Binding-site contacts:
Ligand atom CA contacts residue ASN617 of chain 24.R at 4.1 Å.
Ligand atom CG contacts residue CYS621 of chain 24.R at 3.9 Å (hydrophobic).
Ligand atom NE2 contacts residue ARG845 of chain 24.R at 4.0 Å.
Ligand atom NE2 contacts residue GLU894 of chain 24.R at 4.2 Å.
Ligand atom CG contacts residue ASN617 of chain 24.R at 3.7 Å.
Ligand atom CA contacts residue TYR619 of chain 24.R at 4.2 Å (hydrophobic).
Ligand atom CB contacts residue CYS621 of chain 24.R at 3.5 Å (hydrophobic).
Ligand atom CD contacts residue ARG46 of chain 24.Q at 3.3 Å.
Ligand atom O contacts residue TYR619 of chain 24.R at 2.7 Å.
Ligand atom N contacts residue ASP618 of chain 24.R at 3.4 Å (salt-bridge).
Ligand atom ND1 contacts residue GLU894 of chain 24.R at 3.5 Å (salt-bridge).
Ligand atom CD2 contacts residue ARG845 of chain 24.R at 4.0 Å.
Ligand atom C contacts residue ARG649 of chain 24.R at 3.9 Å.
Ligand atom C contacts residue ARG845 of chain 24.R at 4.1 Å.
Ligand atom CB contacts residue TYR619 of chain 24.R at 4.0 Å (hydrophobic).
Ligand atom CD contacts residue CYS621 of chain 24.R at 3.5 Å (hydrophobic).
Ligand atom O contacts residue ARG649 of chain 24.R at 3.3 Å (salt-bridge).
Ligand atom N contacts residue TYR619 of chain 24.R at 3.6 Å.
Ligand atom CB contacts residue LEU620 of chain 24.R at 3.8 Å (hydrophobic).
Ligand atom CE1 contacts residue GLU894 of chain 24.R at 4.1 Å.
Ligand atom CG contacts residue GLU894 of chain 24.R at 3.2 Å.
Ligand atom N contacts residue TYR619 of chain 24.R at 3.5 Å (h-bond).
Ligand atom CB contacts residue ALA857 of chain 24.R at 4.2 Å (hydrophobic).
Ligand atom CB contacts residue PHE896 of chain 24.R at 4.0 Å (hydrophobic).
Ligand atom ND1 contacts residue LEU348 of chain 24.R at 3.6 Å.
Ligand atom CB contacts residue TYR619 of chain 24.R at 3.7 Å (hydrophobic).
Ligand atom CA contacts residue TYR619 of chain 24.R at 4.1 Å (hydrophobic).
Ligand atom C contacts residue TYR619 of chain 24.R at 3.2 Å (hydrophobic).
Ligand atom CB contacts residue ARG649 of chain 24.R at 4.1 Å.
Ligand atom CD contacts residue ASN617 of chain 24.R at 3.1 Å.
Ligand atom N contacts residue CYS621 of chain 24.R at 3.0 Å (h-bond).
Ligand atom CD2 contacts residue GLU894 of chain 24.R at 3.7 Å.
Ligand atom CB contacts residue ARG649 of chain 24.R at 4.2 Å.
Ligand atom CB contacts residue GLU894 of chain 24.R at 3.4 Å.
Ligand atom CE1 contacts residue LEU348 of chain 24.R at 3.5 Å (hydrophobic).
Ligand atom N contacts residue ARG649 of chain 24.R at 4.2 Å.
Ligand atom CA contacts residue CYS621 of chain 24.R at 3.2 Å (hydrophobic).
Ligand atom N contacts residue ASN617 of chain 24.R at 2.9 Å (h-bond).
Ligand atom O contacts residue ALA857 of chain 24.R at 3.7 Å.
Ligand atom CG contacts residue ARG46 of chain 24.Q at 3.1 Å.

The small molecule below binds the protein below.
Small molecule (SMILES): NC(N)=NCCC[C@H](NC(=O)[C@@H]1CCCN1)C(=O)N[C@H](C=O)Cc1cnc[nH]1

Sequence of chain 24.R:
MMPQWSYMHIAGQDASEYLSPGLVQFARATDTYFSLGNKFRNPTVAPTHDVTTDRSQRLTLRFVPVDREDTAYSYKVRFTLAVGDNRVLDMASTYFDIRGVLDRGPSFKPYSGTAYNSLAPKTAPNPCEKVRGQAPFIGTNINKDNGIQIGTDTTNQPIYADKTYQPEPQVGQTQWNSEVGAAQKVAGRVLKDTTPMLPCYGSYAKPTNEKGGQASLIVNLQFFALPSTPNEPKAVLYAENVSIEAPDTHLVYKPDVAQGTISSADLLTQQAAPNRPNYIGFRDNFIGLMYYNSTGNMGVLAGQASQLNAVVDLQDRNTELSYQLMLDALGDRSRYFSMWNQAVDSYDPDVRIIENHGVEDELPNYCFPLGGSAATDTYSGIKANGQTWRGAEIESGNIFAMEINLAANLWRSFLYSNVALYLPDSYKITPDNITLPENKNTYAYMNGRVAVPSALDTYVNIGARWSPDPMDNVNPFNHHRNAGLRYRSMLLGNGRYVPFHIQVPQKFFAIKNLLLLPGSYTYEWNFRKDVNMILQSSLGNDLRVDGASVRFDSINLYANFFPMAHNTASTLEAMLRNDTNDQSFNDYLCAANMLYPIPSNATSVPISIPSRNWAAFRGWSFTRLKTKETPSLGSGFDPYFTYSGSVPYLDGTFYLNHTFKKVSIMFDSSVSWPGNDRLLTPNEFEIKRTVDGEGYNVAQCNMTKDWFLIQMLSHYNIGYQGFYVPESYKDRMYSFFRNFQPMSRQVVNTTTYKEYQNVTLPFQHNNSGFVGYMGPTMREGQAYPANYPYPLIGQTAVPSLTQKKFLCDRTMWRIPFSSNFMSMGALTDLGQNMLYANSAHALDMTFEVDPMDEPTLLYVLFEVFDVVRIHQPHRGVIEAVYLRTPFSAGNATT

Sequence of chain 24.Q:
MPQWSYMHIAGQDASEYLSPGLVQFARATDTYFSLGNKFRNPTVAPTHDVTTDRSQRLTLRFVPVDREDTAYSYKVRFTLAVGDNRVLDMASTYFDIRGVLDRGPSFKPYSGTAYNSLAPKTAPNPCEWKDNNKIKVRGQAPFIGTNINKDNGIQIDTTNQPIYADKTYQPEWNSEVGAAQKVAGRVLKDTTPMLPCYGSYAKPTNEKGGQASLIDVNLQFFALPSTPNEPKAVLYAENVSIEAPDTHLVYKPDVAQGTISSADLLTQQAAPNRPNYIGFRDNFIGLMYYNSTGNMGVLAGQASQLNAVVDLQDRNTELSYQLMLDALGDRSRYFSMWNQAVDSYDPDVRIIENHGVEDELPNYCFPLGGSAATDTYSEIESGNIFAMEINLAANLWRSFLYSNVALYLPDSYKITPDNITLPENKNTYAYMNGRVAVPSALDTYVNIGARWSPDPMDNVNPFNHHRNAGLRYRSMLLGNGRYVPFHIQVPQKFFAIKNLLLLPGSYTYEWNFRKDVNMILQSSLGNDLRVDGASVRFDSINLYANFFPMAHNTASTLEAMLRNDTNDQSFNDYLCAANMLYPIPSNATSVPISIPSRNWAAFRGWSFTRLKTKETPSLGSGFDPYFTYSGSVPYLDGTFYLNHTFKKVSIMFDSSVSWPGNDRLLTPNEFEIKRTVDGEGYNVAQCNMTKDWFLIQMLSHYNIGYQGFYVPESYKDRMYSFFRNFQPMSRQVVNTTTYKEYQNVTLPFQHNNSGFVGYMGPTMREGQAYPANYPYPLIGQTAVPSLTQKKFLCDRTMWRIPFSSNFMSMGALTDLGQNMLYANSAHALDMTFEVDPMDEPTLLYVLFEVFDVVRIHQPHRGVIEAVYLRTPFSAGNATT